Sequence of chain 1.A:
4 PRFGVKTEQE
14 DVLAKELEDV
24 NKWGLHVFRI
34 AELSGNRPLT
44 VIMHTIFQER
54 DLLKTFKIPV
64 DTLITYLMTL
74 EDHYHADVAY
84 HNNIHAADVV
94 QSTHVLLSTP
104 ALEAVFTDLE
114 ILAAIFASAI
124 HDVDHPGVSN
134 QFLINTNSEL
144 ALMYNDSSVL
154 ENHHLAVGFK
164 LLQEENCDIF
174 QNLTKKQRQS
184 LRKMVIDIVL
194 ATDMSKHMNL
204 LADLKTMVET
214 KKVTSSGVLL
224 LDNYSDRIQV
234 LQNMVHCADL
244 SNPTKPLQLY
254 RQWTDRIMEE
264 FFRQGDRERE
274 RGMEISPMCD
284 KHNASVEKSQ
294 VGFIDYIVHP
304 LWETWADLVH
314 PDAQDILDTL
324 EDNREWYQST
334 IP

Binding-site contacts:
Ligand atom C01 contacts residue THR257 of chain 1.A at 3.8 Å.
Ligand atom C29 contacts residue GLN293 of chain 1.A at 3.9 Å.
Ligand atom C04 contacts residue TYR83 of chain 1.A at 3.8 Å (hydrophobic).
Ligand atom C08 contacts residue HIS84 of chain 1.A at 3.6 Å.
Ligand atom C04 contacts residue ASN245 of chain 1.A at 3.6 Å.
Ligand atom C21 contacts residue PHE264 of chain 1.A at 3.9 Å (hydrophobic).
Ligand atom C01 contacts residue TYR253 of chain 1.A at 4.0 Å (hydrophobic).
Ligand atom C23 contacts residue PHE296 of chain 1.A at 3.6 Å (hydrophobic).
Ligand atom C17 contacts residue PHE264 of chain 1.A at 3.6 Å (hydrophobic).
Ligand atom C01 contacts residue ILE260 of chain 1.A at 3.9 Å (hydrophobic).
Ligand atom O24 contacts residue PHE296 of chain 1.A at 3.8 Å.
Ligand atom C28 contacts residue SER292 of chain 1.A at 3.9 Å.
Ligand atom C22 contacts residue ILE260 of chain 1.A at 3.9 Å (hydrophobic).
Ligand atom C28 contacts residue MET281 of chain 1.A at 3.6 Å (hydrophobic).
Ligand atom C03 contacts residue ILE260 of chain 1.A at 3.6 Å (hydrophobic).
Ligand atom C29 contacts residue MET261 of chain 1.A at 4.0 Å (hydrophobic).
Ligand atom C03 contacts residue PHE296 of chain 1.A at 3.5 Å (hydrophobic).
Ligand atom C25 contacts residue PHE264 of chain 1.A at 3.7 Å (hydrophobic).
Ligand atom O02 contacts residue PHE296 of chain 1.A at 3.8 Å.
Ligand atom C05 contacts residue TYR83 of chain 1.A at 3.6 Å (hydrophobic).
Ligand atom C23 contacts residue ILE260 of chain 1.A at 3.9 Å (hydrophobic).
Ligand atom C27 contacts residue SER292 of chain 1.A at 3.6 Å.
Ligand atom C16 contacts residue SER132 of chain 1.A at 3.8 Å.
Ligand atom O02 contacts residue GLN293 of chain 1.A at 3.1 Å (h-bond).
Ligand atom O02 contacts residue ILE260 of chain 1.A at 3.5 Å.
Ligand atom C11 contacts residue MET197 of chain 1.A at 4.0 Å (hydrophobic).
Ligand atom O24 contacts residue GLN293 of chain 1.A at 3.2 Å (h-bond).
Ligand atom C29 contacts residue PHE264 of chain 1.A at 3.5 Å (hydrophobic).
Ligand atom O24 contacts residue ILE260 of chain 1.A at 3.9 Å.
Ligand atom N14 contacts residue PHE264 of chain 1.A at 3.8 Å.
Ligand atom C15 contacts residue PHE264 of chain 1.A at 3.9 Å (hydrophobic).
Ligand atom C17 contacts residue CYS282 of chain 1.A at 3.8 Å (hydrophobic).
Ligand atom C27 contacts residue MET281 of chain 1.A at 3.5 Å (hydrophobic).
Ligand atom C01 contacts residue GLN293 of chain 1.A at 3.9 Å.
Ligand atom C01 contacts residue ASN245 of chain 1.A at 3.8 Å.
Ligand atom C27 contacts residue PHE296 of chain 1.A at 3.5 Å (hydrophobic).
Ligand atom C22 contacts residue PHE296 of chain 1.A at 3.9 Å (hydrophobic).
Ligand atom C01 contacts residue TRP256 of chain 1.A at 4.0 Å (hydrophobic).
Ligand atom C28 contacts residue GLN293 of chain 1.A at 3.3 Å.
Ligand atom C26 contacts residue PHE296 of chain 1.A at 3.8 Å (hydrophobic).

This protein binds this small molecule.
Small molecule (SMILES): COc1ccc(/C(C)=N\OCC(=O)N2C[C@H](C)O[C@@H](C)C2)cc1OC1CCCC1